Binding-site contacts:
Ligand atom NAN contacts residue ALA53 of chain 1.A at 3.5 Å.
Ligand atom CAU contacts residue ILE49 of chain 1.A at 3.7 Å (hydrophobic).
Ligand atom CAY contacts residue PHE94 of chain 1.A at 3.6 Å (hydrophobic).
Ligand atom OBA contacts residue ALA108 of chain 1.A at 2.8 Å (h-bond).
Ligand atom CAF contacts residue ILE49 of chain 1.A at 3.5 Å (hydrophobic).
Ligand atom CAY contacts residue ALA108 of chain 1.A at 3.8 Å (hydrophobic).
Ligand atom CAU contacts residue PHE94 of chain 1.A at 3.5 Å (hydrophobic).
Ligand atom NAL contacts residue PHE94 of chain 1.A at 3.8 Å.
Ligand atom CAG contacts residue CYS213 of chain 1.A at 3.7 Å (hydrophobic).
Ligand atom OBA contacts residue ARG97 of chain 1.A at 3.0 Å (salt-bridge).
Ligand atom CAS contacts residue PHE94 of chain 1.A at 3.5 Å (hydrophobic).
Ligand atom OAZ contacts residue PHE94 of chain 1.A at 3.7 Å.
Ligand atom CAI contacts residue ILE49 of chain 1.A at 3.8 Å (hydrophobic).
Ligand atom CAB contacts residue LEU217 of chain 1.A at 3.8 Å (hydrophobic).
Ligand atom CAJ contacts residue PHE94 of chain 1.A at 3.8 Å (hydrophobic).
Ligand atom CAF contacts residue CYS213 of chain 1.A at 3.5 Å (hydrophobic).
Ligand atom CAY contacts residue ARG97 of chain 1.A at 3.4 Å.
Ligand atom CAB contacts residue ALA53 of chain 1.A at 3.8 Å (hydrophobic).
Ligand atom CAR contacts residue PHE94 of chain 1.A at 3.4 Å (hydrophobic).
Ligand atom CAH contacts residue ILE126 of chain 1.A at 3.7 Å (hydrophobic).
Ligand atom OAZ contacts residue ARG97 of chain 1.A at 2.9 Å (salt-bridge).
Ligand atom CAV contacts residue PHE94 of chain 1.A at 3.5 Å (hydrophobic).
Ligand atom CAW contacts residue PHE94 of chain 1.A at 3.4 Å (hydrophobic).
Ligand atom OAZ contacts residue GLN56 of chain 1.A at 3.3 Å.
Ligand atom OAZ contacts residue ALA108 of chain 1.A at 3.8 Å.
Ligand atom NAM contacts residue ASN87 of chain 1.A at 3.8 Å.
Ligand atom CAK contacts residue ILE49 of chain 1.A at 3.4 Å (hydrophobic).
Ligand atom NAM contacts residue ALA53 of chain 1.A at 3.8 Å.
Ligand atom CAX contacts residue PHE94 of chain 1.A at 3.4 Å (hydrophobic).
Ligand atom CAS contacts residue ALA53 of chain 1.A at 3.6 Å (hydrophobic).
Ligand atom OBA contacts residue ALA52 of chain 1.A at 3.6 Å.
Ligand atom NAN contacts residue LEU90 of chain 1.A at 3.4 Å.
Ligand atom CAC contacts residue PHE220 of chain 1.A at 3.8 Å (hydrophobic).
Ligand atom CAC contacts residue HIS216 of chain 1.A at 3.6 Å.
Ligand atom CAG contacts residue ILE49 of chain 1.A at 3.4 Å (hydrophobic).
Ligand atom CAE contacts residue CYS213 of chain 1.A at 3.6 Å (hydrophobic).
Ligand atom CAJ contacts residue ILE49 of chain 1.A at 3.6 Å (hydrophobic).
Ligand atom CAE contacts residue ILE49 of chain 1.A at 3.8 Å (hydrophobic).
Ligand atom OBA contacts residue LEU107 of chain 1.A at 3.4 Å.
Ligand atom CAI contacts residue CYS213 of chain 1.A at 3.8 Å (hydrophobic).

Sequence of chain 1.A:
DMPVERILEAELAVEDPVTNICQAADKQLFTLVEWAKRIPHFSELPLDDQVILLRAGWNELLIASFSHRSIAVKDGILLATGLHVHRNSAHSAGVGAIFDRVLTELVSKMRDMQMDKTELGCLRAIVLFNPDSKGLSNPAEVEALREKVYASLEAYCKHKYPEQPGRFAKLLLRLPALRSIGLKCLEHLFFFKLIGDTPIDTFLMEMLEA

A small-molecule ligand and the protein it binds are described below.
Small molecule (SMILES): Cc1cc2c(cc1-n1nnc3cc(C(=O)O)ccc31)C(C)(C)CCC2(C)C